Binding-site contacts:
Ligand atom O5 contacts residue GLN273 of chain 1.A at 2.7 Å (h-bond).
Ligand atom N2 contacts residue ASN294 of chain 1.A at 2.7 Å (h-bond).
Ligand atom C2 contacts residue ASN294 of chain 1.A at 2.3 Å.
Ligand atom C5 contacts residue THR296 of chain 1.A at 3.8 Å.
Ligand atom C3 contacts residue ASN294 of chain 1.A at 3.7 Å.
Ligand atom N2 contacts residue ASN269 of chain 1.A at 4.3 Å.
Ligand atom C1 contacts residue ASN269 of chain 1.A at 4.0 Å.
Ligand atom O7 contacts residue ASN294 of chain 1.A at 4.2 Å.
Ligand atom O5 contacts residue ASN294 of chain 1.A at 2.4 Å (h-bond).
Ligand atom O5 contacts residue THR296 of chain 1.A at 3.7 Å.
Ligand atom C7 contacts residue ASN294 of chain 1.A at 3.4 Å.
Ligand atom C6 contacts residue GLN273 of chain 1.A at 3.4 Å.
Ligand atom C4 contacts residue ASN294 of chain 1.A at 4.2 Å.
Ligand atom C1 contacts residue THR296 of chain 1.A at 3.5 Å.
Ligand atom O6 contacts residue ASN269 of chain 1.A at 4.2 Å.
Ligand atom C1 contacts residue GLN273 of chain 1.A at 3.5 Å.
Ligand atom C5 contacts residue ASN294 of chain 1.A at 3.7 Å.
Ligand atom O6 contacts residue GLN273 of chain 1.A at 3.2 Å (h-bond).
Ligand atom C2 contacts residue ASN269 of chain 1.A at 4.0 Å.
Ligand atom C7 contacts residue ASN269 of chain 1.A at 3.9 Å.
Ligand atom C8 contacts residue ASN294 of chain 1.A at 3.6 Å.
Ligand atom O5 contacts residue ASN269 of chain 1.A at 3.8 Å.
Ligand atom C8 contacts residue ASN269 of chain 1.A at 3.1 Å.
Ligand atom C1 contacts residue ASN294 of chain 1.A at 1.4 Å.
Ligand atom C5 contacts residue GLN273 of chain 1.A at 3.7 Å.

The small molecule below binds the protein below.
Small molecule (SMILES): CC(=O)N[C@@H]1[C@@H](O)[C@H](O)[C@@H](CO)O[C@H]1O

Sequence of chain 1.A:
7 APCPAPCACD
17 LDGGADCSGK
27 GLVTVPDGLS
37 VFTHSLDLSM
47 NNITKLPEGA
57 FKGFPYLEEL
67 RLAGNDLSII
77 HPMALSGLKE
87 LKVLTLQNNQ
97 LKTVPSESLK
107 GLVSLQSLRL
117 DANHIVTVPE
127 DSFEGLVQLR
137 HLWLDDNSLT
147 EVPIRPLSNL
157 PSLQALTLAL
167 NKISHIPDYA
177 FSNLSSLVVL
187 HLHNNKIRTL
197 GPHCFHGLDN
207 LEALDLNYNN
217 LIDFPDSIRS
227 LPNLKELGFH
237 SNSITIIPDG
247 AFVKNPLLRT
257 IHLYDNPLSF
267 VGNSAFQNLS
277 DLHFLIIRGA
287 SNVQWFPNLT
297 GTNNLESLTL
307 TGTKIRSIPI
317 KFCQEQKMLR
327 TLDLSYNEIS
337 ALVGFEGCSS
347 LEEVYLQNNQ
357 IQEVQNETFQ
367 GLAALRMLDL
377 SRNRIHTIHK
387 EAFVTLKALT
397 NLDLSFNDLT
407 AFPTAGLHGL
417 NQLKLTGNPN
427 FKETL